This protein binds this small molecule.
Small molecule (SMILES): CC(=O)N[C@@H]1[C@@H](O)[C@H](O)[C@@H](CO)O[C@H]1O

Binding-site contacts:
Ligand atom C1 contacts residue ASN84 of chain 1.A at 1.4 Å.
Ligand atom C2 contacts residue ASN84 of chain 1.A at 2.4 Å.
Ligand atom O7 contacts residue ASN84 of chain 1.A at 4.2 Å.
Ligand atom C7 contacts residue ASN84 of chain 1.A at 3.7 Å.
Ligand atom O5 contacts residue ASN84 of chain 1.A at 2.4 Å (h-bond).
Ligand atom C4 contacts residue ASN84 of chain 1.A at 4.1 Å.
Ligand atom C3 contacts residue ASN84 of chain 1.A at 3.7 Å.
Ligand atom C8 contacts residue ASN84 of chain 1.A at 4.0 Å.
Ligand atom C5 contacts residue ASN84 of chain 1.A at 3.7 Å.
Ligand atom N2 contacts residue ASN84 of chain 1.A at 2.9 Å (h-bond).
Ligand atom C8 contacts residue SER83 of chain 1.A at 3.6 Å.

Sequence of chain 1.A:
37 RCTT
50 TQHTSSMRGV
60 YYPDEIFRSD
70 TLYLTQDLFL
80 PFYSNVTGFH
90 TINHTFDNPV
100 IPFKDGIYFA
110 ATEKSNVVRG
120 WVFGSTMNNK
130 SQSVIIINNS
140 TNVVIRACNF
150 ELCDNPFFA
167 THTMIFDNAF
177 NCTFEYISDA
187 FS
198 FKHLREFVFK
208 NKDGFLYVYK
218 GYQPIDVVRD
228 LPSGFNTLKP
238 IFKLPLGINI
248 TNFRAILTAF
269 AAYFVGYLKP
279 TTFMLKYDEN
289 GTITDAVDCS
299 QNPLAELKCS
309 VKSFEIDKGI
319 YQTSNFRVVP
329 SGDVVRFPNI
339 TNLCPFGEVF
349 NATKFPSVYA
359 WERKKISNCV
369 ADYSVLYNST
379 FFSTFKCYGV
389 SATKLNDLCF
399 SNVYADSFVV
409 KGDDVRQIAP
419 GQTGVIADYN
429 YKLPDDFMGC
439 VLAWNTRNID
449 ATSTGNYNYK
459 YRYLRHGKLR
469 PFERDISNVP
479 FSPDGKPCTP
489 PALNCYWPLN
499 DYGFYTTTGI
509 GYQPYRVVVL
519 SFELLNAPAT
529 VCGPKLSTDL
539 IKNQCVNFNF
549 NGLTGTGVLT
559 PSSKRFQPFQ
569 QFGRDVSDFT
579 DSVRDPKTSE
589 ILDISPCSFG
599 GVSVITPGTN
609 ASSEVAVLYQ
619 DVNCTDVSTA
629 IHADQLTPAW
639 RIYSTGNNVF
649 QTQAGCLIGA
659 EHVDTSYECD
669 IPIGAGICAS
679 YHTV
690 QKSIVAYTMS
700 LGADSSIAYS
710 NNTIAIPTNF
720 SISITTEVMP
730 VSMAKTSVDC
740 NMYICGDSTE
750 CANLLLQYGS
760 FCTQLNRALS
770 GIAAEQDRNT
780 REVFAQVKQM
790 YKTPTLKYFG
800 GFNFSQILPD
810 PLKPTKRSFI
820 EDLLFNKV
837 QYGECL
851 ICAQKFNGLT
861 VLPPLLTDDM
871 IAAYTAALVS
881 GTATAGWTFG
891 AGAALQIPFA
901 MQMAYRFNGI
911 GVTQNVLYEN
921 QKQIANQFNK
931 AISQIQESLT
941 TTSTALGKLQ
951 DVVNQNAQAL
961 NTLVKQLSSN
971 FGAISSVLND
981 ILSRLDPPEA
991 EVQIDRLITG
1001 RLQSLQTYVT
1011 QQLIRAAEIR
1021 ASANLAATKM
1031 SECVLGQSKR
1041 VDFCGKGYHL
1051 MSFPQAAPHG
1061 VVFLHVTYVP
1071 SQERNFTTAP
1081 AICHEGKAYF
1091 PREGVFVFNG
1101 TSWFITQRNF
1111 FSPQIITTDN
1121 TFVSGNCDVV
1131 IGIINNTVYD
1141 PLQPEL